Sequence of chain 1.W:
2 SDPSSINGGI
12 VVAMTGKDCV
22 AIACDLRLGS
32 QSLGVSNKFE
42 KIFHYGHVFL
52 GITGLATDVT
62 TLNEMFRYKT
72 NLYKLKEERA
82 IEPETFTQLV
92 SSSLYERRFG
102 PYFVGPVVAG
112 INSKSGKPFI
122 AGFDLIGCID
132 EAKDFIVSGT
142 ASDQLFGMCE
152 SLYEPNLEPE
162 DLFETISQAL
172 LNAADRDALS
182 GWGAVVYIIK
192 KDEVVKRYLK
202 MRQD

The protein below binds the small molecule below.
Small molecule (SMILES): CC(C)C[C@H](NC(=O)[C@H](CCc1ccccc1)NC(=O)CN1CCOCC1)C(=O)N[C@@H](Cc1ccccc1)C(=O)N[C@@H](CC(C)C)[C@@H](O)[C@H](C)CO

Binding-site contacts:
Ligand atom N30 contacts residue THR21 of chain 1.V at 3.0 Å (h-bond).
Ligand atom C27 contacts residue SER20 of chain 1.V at 3.7 Å.
Ligand atom C26 contacts residue CYS129 of chain 1.W at 3.7 Å (hydrophobic).
Ligand atom C47 contacts residue THR1 of chain 1.V at 1.4 Å.
Ligand atom C43 contacts residue THR1 of chain 1.V at 2.7 Å.
Ligand atom C59 contacts residue THR1 of chain 1.V at 2.5 Å.
Ligand atom C24 contacts residue ALA49 of chain 1.V at 3.7 Å (hydrophobic).
Ligand atom C27 contacts residue THR21 of chain 1.V at 3.6 Å.
Ligand atom C45 contacts residue GLY45 of chain 1.V at 3.7 Å.
Ligand atom O40 contacts residue SER20 of chain 1.V at 3.3 Å (h-bond).
Ligand atom N41 contacts residue GLY47 of chain 1.V at 3.1 Å (h-bond).
Ligand atom N41 contacts residue THR1 of chain 1.V at 3.7 Å.
Ligand atom C38 contacts residue GLY47 of chain 1.V at 3.6 Å.
Ligand atom C14 contacts residue ILE127 of chain 1.W at 3.8 Å (hydrophobic).
Ligand atom C51 contacts residue GLY168 of chain 1.V at 3.8 Å.
Ligand atom C51 contacts residue THR1 of chain 1.V at 1.5 Å.
Ligand atom O60 contacts residue THR1 of chain 1.V at 3.0 Å (h-bond).
Ligand atom O48 contacts residue THR1 of chain 1.V at 2.3 Å (h-bond).
Ligand atom C27 contacts residue ALA27 of chain 1.V at 3.4 Å (hydrophobic).
Ligand atom C23 contacts residue THR21 of chain 1.V at 3.6 Å.
Ligand atom C58 contacts residue THR1 of chain 1.V at 2.5 Å.
Ligand atom C11 contacts residue ASP125 of chain 1.W at 3.8 Å.
Ligand atom C32 contacts residue THR21 of chain 1.V at 3.8 Å.
Ligand atom O21 contacts residue GLN22 of chain 1.V at 3.6 Å.
Ligand atom O40 contacts residue THR21 of chain 1.V at 3.1 Å (h-bond).
Ligand atom C58 contacts residue GLY168 of chain 1.V at 3.0 Å.
Ligand atom C43 contacts residue GLY47 of chain 1.V at 3.4 Å.
Ligand atom O48 contacts residue GLY47 of chain 1.V at 3.1 Å (h-bond).
Ligand atom N22 contacts residue ASP125 of chain 1.W at 3.1 Å (salt-bridge).
Ligand atom C15 contacts residue THR48 of chain 1.V at 3.6 Å.
Ligand atom C58 contacts residue ARG19 of chain 1.V at 3.4 Å.
Ligand atom C31 contacts residue GLY47 of chain 1.V at 3.6 Å.
Ligand atom O9 contacts residue ASP125 of chain 1.W at 3.6 Å.
Ligand atom C39 contacts residue GLY47 of chain 1.V at 3.8 Å.
Ligand atom C37 contacts residue THR48 of chain 1.V at 3.7 Å.
Ligand atom O29 contacts residue ALA49 of chain 1.V at 3.0 Å (h-bond).
Ligand atom C42 contacts residue THR1 of chain 1.V at 2.4 Å.
Ligand atom C44 contacts residue THR1 of chain 1.V at 3.5 Å.
Ligand atom C45 contacts residue THR52 of chain 1.V at 3.7 Å.
Ligand atom C46 contacts residue SER20 of chain 1.V at 3.5 Å.

Sequence of chain 1.V:
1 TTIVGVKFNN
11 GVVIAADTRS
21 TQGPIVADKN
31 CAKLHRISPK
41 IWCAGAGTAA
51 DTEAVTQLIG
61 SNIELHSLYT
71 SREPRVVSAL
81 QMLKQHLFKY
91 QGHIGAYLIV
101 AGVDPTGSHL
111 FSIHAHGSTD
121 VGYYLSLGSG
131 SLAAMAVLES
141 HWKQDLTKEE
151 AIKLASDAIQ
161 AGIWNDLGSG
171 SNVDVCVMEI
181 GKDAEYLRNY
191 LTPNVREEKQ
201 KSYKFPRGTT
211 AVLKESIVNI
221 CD